Sequence of chain 1.A:
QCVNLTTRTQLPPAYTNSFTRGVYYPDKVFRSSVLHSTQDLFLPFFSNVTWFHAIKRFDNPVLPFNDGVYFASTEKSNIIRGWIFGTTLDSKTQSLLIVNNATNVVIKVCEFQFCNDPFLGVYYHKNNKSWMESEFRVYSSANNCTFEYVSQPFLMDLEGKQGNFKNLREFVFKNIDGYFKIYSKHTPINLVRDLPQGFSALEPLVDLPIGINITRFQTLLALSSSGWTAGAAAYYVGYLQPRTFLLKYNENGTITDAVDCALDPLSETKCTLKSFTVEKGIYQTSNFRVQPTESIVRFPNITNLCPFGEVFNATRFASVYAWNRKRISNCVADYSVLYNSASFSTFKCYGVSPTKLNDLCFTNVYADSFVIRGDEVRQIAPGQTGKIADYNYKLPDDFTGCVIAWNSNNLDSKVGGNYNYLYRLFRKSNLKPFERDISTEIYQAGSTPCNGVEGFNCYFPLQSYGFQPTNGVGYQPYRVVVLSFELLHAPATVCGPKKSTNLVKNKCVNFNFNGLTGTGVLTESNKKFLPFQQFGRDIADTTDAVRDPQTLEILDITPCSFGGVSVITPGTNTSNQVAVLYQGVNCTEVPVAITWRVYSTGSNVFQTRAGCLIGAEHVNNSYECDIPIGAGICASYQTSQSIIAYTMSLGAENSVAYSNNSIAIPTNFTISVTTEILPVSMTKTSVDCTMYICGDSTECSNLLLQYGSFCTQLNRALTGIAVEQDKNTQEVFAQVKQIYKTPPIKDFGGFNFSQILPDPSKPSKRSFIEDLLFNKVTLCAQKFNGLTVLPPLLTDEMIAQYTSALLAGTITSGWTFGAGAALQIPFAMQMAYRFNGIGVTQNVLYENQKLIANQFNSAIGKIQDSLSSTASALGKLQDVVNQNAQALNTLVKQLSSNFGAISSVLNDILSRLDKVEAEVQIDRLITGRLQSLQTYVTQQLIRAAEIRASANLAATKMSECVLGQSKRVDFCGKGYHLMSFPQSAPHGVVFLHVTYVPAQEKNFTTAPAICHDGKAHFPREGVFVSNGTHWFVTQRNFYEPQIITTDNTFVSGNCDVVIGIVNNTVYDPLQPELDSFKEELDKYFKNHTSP

This protein binds this small molecule.
Small molecule (SMILES): CC(=O)N[C@@H]1[C@@H](O)[C@H](O)[C@@H](CO)O[C@H]1O

Binding-site contacts:
Ligand atom C1 contacts residue ASN603 of chain 1.A at 1.3 Å.
Ligand atom C4 contacts residue ASN603 of chain 1.A at 4.2 Å.
Ligand atom C5 contacts residue ASN603 of chain 1.A at 3.5 Å.
Ligand atom O5 contacts residue ASN603 of chain 1.A at 2.2 Å (h-bond).
Ligand atom C3 contacts residue ASN603 of chain 1.A at 3.8 Å.
Ligand atom N2 contacts residue ASN603 of chain 1.A at 3.1 Å (h-bond).
Ligand atom C2 contacts residue ASN603 of chain 1.A at 2.7 Å.
Ligand atom C7 contacts residue ASN603 of chain 1.A at 4.3 Å.